A protein and the small-molecule ligand that binds it are described below.
Small molecule (SMILES): CCCCCCCC(=O)OC[C@H](CO[P](=O)(O)OC1[C@H](O)[C@H](OP(=O)(O)O)C(OP(=O)(O)O)[C@H](OP(=O)(O)O)[C@H]1O)OC(=O)CCCCCCC

Binding-site contacts:
Ligand atom P4 contacts residue ARG224 of chain 1.C at 3.7 Å.
Ligand atom O8P contacts residue LYS156 of chain 1.C at 2.7 Å (salt-bridge).
Ligand atom O1 contacts residue ASN161 of chain 1.C at 3.9 Å.
Ligand atom OPH contacts residue ARG159 of chain 1.C at 3.3 Å.
Ligand atom O4P contacts residue ASN182 of chain 1.C at 3.4 Å (h-bond).
Ligand atom O7P contacts residue ARG224 of chain 1.C at 2.9 Å (salt-bridge).
Ligand atom C2 contacts residue ARG159 of chain 1.C at 4.2 Å.
Ligand atom OPG contacts residue LYS190 of chain 1.C at 2.8 Å (salt-bridge).
Ligand atom O5 contacts residue ARG159 of chain 1.C at 3.3 Å.
Ligand atom O6P contacts residue ARG167 of chain 1.C at 3.1 Å (salt-bridge).
Ligand atom O4P contacts residue ARG167 of chain 1.C at 4.1 Å.
Ligand atom P4 contacts residue LYS156 of chain 1.C at 3.6 Å.
Ligand atom C5 contacts residue ARG159 of chain 1.C at 3.9 Å.
Ligand atom O9P contacts residue TYR180 of chain 1.C at 3.2 Å (h-bond).
Ligand atom O4P contacts residue LYS156 of chain 1.C at 3.8 Å.
Ligand atom O4P contacts residue LYS190 of chain 1.C at 3.6 Å.
Ligand atom O8P contacts residue ARG159 of chain 1.C at 3.6 Å.
Ligand atom O9P contacts residue LYS156 of chain 1.C at 3.2 Å (salt-bridge).
Ligand atom O2 contacts residue GLY158 of chain 1.C at 2.9 Å.
Ligand atom O2 contacts residue ARG159 of chain 1.C at 3.0 Å (salt-bridge).
Ligand atom P3 contacts residue ASN182 of chain 1.C at 4.0 Å.
Ligand atom O4P contacts residue TYR180 of chain 1.C at 4.0 Å.
Ligand atom O3 contacts residue LYS156 of chain 1.C at 3.0 Å (salt-bridge).
Ligand atom O3P contacts residue ASN161 of chain 1.C at 4.0 Å.
Ligand atom O8P contacts residue ARG224 of chain 1.C at 2.8 Å (salt-bridge).
Ligand atom P3 contacts residue ARG167 of chain 1.C at 3.5 Å.
Ligand atom P4 contacts residue TYR180 of chain 1.C at 3.8 Å.
Ligand atom O5P contacts residue LYS156 of chain 1.C at 2.7 Å (salt-bridge).
Ligand atom O4 contacts residue LYS190 of chain 1.C at 4.0 Å.
Ligand atom O6P contacts residue ASN182 of chain 1.C at 3.4 Å (h-bond).
Ligand atom O7P contacts residue TYR180 of chain 1.C at 3.3 Å (h-bond).
Ligand atom P5 contacts residue ARG159 of chain 1.C at 3.6 Å.
Ligand atom O7P contacts residue LYS190 of chain 1.C at 3.9 Å.
Ligand atom P3 contacts residue LYS156 of chain 1.C at 3.3 Å.
Ligand atom O5P contacts residue ARG167 of chain 1.C at 2.9 Å (salt-bridge).
Ligand atom OPH contacts residue ARG224 of chain 1.C at 3.5 Å (salt-bridge).
Ligand atom C4 contacts residue ARG159 of chain 1.C at 3.7 Å.
Ligand atom O2 contacts residue ASN161 of chain 1.C at 4.2 Å.
Ligand atom OPF contacts residue ARG159 of chain 1.C at 3.2 Å (salt-bridge).
Ligand atom O9P contacts residue LYS190 of chain 1.C at 3.9 Å.

Sequence of chain 1.C:
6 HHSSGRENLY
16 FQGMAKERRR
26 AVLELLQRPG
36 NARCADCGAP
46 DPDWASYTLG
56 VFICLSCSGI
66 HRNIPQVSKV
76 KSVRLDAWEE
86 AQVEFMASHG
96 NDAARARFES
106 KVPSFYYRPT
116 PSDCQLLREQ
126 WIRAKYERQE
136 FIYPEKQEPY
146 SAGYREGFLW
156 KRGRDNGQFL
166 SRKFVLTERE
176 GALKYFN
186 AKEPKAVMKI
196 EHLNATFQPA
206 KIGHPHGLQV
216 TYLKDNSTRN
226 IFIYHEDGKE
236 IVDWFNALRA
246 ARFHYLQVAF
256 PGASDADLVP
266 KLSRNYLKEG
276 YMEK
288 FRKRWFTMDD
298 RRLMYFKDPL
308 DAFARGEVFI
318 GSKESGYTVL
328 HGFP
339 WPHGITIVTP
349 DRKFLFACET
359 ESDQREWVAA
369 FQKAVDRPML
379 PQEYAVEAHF